A small-molecule ligand and the protein it binds are described below.
Small molecule (SMILES): OC[C@H]1O[C@H](O[C@@H]2[C@H](O)[C@@H](O)[C@H](O)O[C@@H]2CO)[C@H](O)[C@@H](O)[C@H]1O

Binding-site contacts:
Ligand atom O3 contacts residue ASP18 of chain 1.E at 3.5 Å (salt-bridge).
Ligand atom C4 contacts residue TRP34 of chain 1.D at 3.7 Å (hydrophobic).
Ligand atom C6 contacts residue TRP34 of chain 1.E at 4.0 Å (hydrophobic).
Ligand atom O6 contacts residue ASN35 of chain 1.D at 3.1 Å (h-bond).
Ligand atom C6 contacts residue ASN35 of chain 1.D at 3.6 Å.
Ligand atom C3 contacts residue TRP34 of chain 1.D at 3.7 Å (hydrophobic).
Ligand atom C2 contacts residue ARG33 of chain 1.D at 4.5 Å.
Ligand atom O3 contacts residue ARG33 of chain 1.D at 4.5 Å.
Ligand atom C6 contacts residue TRP34 of chain 1.D at 3.9 Å (hydrophobic).
Ligand atom C1 contacts residue TRP34 of chain 1.D at 4.3 Å (hydrophobic).
Ligand atom C5 contacts residue TRP34 of chain 1.D at 3.6 Å (hydrophobic).
Ligand atom O6 contacts residue ASP18 of chain 1.E at 4.5 Å.
Ligand atom C5 contacts residue TRP34 of chain 1.E at 4.3 Å (hydrophobic).
Ligand atom C2 contacts residue ASN32 of chain 1.D at 4.3 Å.
Ligand atom C4 contacts residue TRP34 of chain 1.E at 4.0 Å (hydrophobic).
Ligand atom O5 contacts residue TRP34 of chain 1.D at 3.4 Å (h-bond).
Ligand atom O4 contacts residue ASP18 of chain 1.E at 3.0 Å (salt-bridge).
Ligand atom O4 contacts residue ARG33 of chain 1.D at 3.4 Å.
Ligand atom C4 contacts residue ASP18 of chain 1.E at 3.6 Å.
Ligand atom C3 contacts residue ASP18 of chain 1.E at 4.2 Å.
Ligand atom O5 contacts residue ASN32 of chain 1.D at 3.9 Å.
Ligand atom C1 contacts residue ASN32 of chain 1.D at 3.7 Å.
Ligand atom C5 contacts residue TRP34 of chain 1.D at 4.3 Å (hydrophobic).
Ligand atom O6 contacts residue ARG33 of chain 1.D at 3.5 Å.
Ligand atom O6 contacts residue TYR14 of chain 1.E at 4.0 Å.
Ligand atom O3 contacts residue TRP34 of chain 1.D at 4.1 Å.
Ligand atom C6 contacts residue TRP34 of chain 1.D at 3.8 Å (hydrophobic).
Ligand atom O5 contacts residue ARG33 of chain 1.D at 3.9 Å.
Ligand atom O6 contacts residue TRP34 of chain 1.D at 3.1 Å (h-bond).

Sequence of chain 1.D:
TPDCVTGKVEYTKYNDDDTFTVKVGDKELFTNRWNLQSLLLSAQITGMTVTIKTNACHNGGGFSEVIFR

Sequence of chain 1.E:
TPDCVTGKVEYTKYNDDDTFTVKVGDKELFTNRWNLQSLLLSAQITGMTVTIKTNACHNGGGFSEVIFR